Sequence of chain 1.C:
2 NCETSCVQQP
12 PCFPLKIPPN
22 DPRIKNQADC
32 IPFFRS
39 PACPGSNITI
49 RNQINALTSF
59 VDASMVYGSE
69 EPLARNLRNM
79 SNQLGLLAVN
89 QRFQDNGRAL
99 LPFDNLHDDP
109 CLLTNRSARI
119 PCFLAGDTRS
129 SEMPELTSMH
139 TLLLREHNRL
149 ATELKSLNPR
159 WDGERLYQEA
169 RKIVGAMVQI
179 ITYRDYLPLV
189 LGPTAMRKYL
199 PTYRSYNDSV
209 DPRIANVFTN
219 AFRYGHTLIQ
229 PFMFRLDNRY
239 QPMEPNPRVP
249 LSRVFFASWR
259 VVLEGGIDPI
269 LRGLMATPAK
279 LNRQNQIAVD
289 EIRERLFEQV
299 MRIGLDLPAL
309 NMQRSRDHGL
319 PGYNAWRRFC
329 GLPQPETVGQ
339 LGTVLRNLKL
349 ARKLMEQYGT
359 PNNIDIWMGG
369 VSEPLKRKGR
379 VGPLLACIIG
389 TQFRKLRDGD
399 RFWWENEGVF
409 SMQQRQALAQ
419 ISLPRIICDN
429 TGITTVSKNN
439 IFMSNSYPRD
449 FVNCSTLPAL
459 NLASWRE

Binding-site contacts:
Ligand atom O3 contacts residue BMA1 of chain 1.S at 4.5 Å.
Ligand atom C5 contacts residue ASN205 of chain 1.C at 3.6 Å.
Ligand atom C5 contacts residue SER207 of chain 1.C at 4.0 Å.
Ligand atom C5 contacts residue VAL208 of chain 1.C at 4.1 Å (hydrophobic).
Ligand atom C1 contacts residue SER207 of chain 1.C at 4.2 Å.
Ligand atom O5 contacts residue VAL208 of chain 1.C at 3.4 Å.
Ligand atom O6 contacts residue VAL208 of chain 1.C at 4.1 Å.
Ligand atom O7 contacts residue ASN205 of chain 1.C at 3.4 Å (h-bond).
Ligand atom C5 contacts residue VAL208 of chain 1.C at 4.4 Å (hydrophobic).
Ligand atom O5 contacts residue ASN205 of chain 1.C at 2.3 Å (h-bond).
Ligand atom C6 contacts residue LYS393 of chain 1.C at 3.5 Å.
Ligand atom C8 contacts residue SER207 of chain 1.C at 3.7 Å.
Ligand atom C4 contacts residue ASN205 of chain 1.C at 4.2 Å.
Ligand atom C7 contacts residue ASN205 of chain 1.C at 3.4 Å.
Ligand atom C2 contacts residue ASN205 of chain 1.C at 2.5 Å.
Ligand atom O7 contacts residue ARG202 of chain 1.C at 3.7 Å.
Ligand atom C1 contacts residue VAL208 of chain 1.C at 4.2 Å (hydrophobic).
Ligand atom O5 contacts residue SER207 of chain 1.C at 4.1 Å.
Ligand atom O4 contacts residue BMA1 of chain 1.S at 3.2 Å (h-bond).
Ligand atom C4 contacts residue BMA1 of chain 1.S at 4.5 Å.
Ligand atom C1 contacts residue ASN205 of chain 1.C at 1.4 Å.
Ligand atom C6 contacts residue VAL208 of chain 1.C at 3.8 Å (hydrophobic).
Ligand atom C3 contacts residue ASN205 of chain 1.C at 3.7 Å.
Ligand atom C2 contacts residue BMA1 of chain 1.S at 4.2 Å.
Ligand atom O3 contacts residue ARG392 of chain 1.C at 4.2 Å.
Ligand atom O5 contacts residue LYS393 of chain 1.C at 4.2 Å.
Ligand atom N2 contacts residue ASN205 of chain 1.C at 2.9 Å (h-bond).
Ligand atom C4 contacts residue ARG392 of chain 1.C at 4.3 Å.
Ligand atom C6 contacts residue VAL208 of chain 1.C at 4.2 Å (hydrophobic).
Ligand atom C6 contacts residue SER207 of chain 1.C at 3.9 Å.

A small-molecule ligand and the protein it binds are described below.
Small molecule (SMILES): CC(=O)N[C@H]1[C@H](O[C@H]2[C@H](O)[C@@H](NC(C)=O)CO[C@@H]2CO[C@@H]2O[C@@H](C)[C@@H](O)[C@@H](O)[C@@H]2O)O[C@H](CO)[C@@H](O[C@@H]2O[C@H](CO)[C@@H](O)[C@H](O[C@H]3O[C@H](CO)[C@@H](O)[C@H](O)[C@@H]3O)[C@@H]2O)[C@@H]1O